Binding-site contacts:
Ligand atom O7 contacts residue ASN62 of chain 1.A at 3.1 Å (h-bond).
Ligand atom C5 contacts residue ASN62 of chain 1.A at 3.8 Å.
Ligand atom C7 contacts residue PRO60 of chain 1.A at 3.6 Å (hydrophobic).
Ligand atom C8 contacts residue ASN55 of chain 1.A at 3.4 Å.
Ligand atom O3 contacts residue PRO59 of chain 1.A at 4.4 Å.
Ligand atom C7 contacts residue ASN62 of chain 1.A at 3.2 Å.
Ligand atom N2 contacts residue PRO60 of chain 1.A at 3.4 Å (h-bond).
Ligand atom O5 contacts residue ASN62 of chain 1.A at 2.4 Å (h-bond).
Ligand atom C8 contacts residue PRO59 of chain 1.A at 3.7 Å (hydrophobic).
Ligand atom N2 contacts residue PRO59 of chain 1.A at 3.8 Å.
Ligand atom C1 contacts residue PRO60 of chain 1.A at 4.4 Å (hydrophobic).
Ligand atom N2 contacts residue ASN62 of chain 1.A at 2.9 Å (h-bond).
Ligand atom C8 contacts residue ASN62 of chain 1.A at 4.4 Å.
Ligand atom C2 contacts residue ASN62 of chain 1.A at 2.4 Å.
Ligand atom C8 contacts residue PRO60 of chain 1.A at 3.3 Å (hydrophobic).
Ligand atom C4 contacts residue ASN62 of chain 1.A at 4.3 Å.
Ligand atom C3 contacts residue ASN62 of chain 1.A at 3.7 Å.
Ligand atom C7 contacts residue PRO59 of chain 1.A at 4.4 Å (hydrophobic).
Ligand atom C1 contacts residue ASN62 of chain 1.A at 1.4 Å.

Sequence of chain 1.A:
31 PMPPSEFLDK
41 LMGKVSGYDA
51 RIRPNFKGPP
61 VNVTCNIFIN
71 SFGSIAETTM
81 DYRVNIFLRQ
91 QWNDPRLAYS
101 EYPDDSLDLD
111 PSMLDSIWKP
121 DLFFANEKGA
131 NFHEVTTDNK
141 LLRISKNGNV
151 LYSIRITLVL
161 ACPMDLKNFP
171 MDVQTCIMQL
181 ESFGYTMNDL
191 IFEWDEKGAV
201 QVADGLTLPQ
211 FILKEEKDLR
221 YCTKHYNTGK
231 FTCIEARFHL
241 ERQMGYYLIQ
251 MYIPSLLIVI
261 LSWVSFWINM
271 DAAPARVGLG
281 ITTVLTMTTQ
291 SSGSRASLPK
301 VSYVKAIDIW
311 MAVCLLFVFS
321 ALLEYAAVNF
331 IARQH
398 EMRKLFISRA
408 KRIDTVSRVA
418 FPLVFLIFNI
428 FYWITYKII

This protein binds this small molecule.
Small molecule (SMILES): CC(=O)N[C@H]1[C@H](O[C@H]2[C@H](O)[C@@H](NC(C)=O)CO[C@@H]2CO)O[C@H](CO)[C@@H](O)[C@@H]1O